Binding-site contacts:
Ligand atom OE5 contacts residue TRP988 of chain 1.A at 2.9 Å.
Ligand atom O1 contacts residue SER965 of chain 1.A at 1.6 Å.
Ligand atom N2 contacts residue GLY916 of chain 1.A at 3.0 Å (h-bond).
Ligand atom O contacts residue SER965 of chain 1.A at 2.9 Å.
Ligand atom O3 contacts residue ARG132 of chain 1.A at 3.5 Å (salt-bridge).
Ligand atom N1 contacts residue SER965 of chain 1.A at 3.1 Å (h-bond).
Ligand atom C3 contacts residue PHE1011 of chain 1.A at 3.6 Å (hydrophobic).
Ligand atom CA1 contacts residue GLY918 of chain 1.A at 3.1 Å.
Ligand atom OE4 contacts residue ASN915 of chain 1.A at 3.4 Å (h-bond).
Ligand atom NH2 contacts residue TYR609 of chain 1.A at 2.7 Å (h-bond).
Ligand atom CA1 contacts residue SER965 of chain 1.A at 3.5 Å.
Ligand atom OE4 contacts residue TYR962 of chain 1.A at 3.2 Å (h-bond).
Ligand atom CE1 contacts residue PHE1011 of chain 1.A at 3.4 Å (hydrophobic).
Ligand atom O1 contacts residue ASP966 of chain 1.A at 1.9 Å (salt-bridge).
Ligand atom N contacts residue GLY918 of chain 1.A at 2.8 Å (h-bond).
Ligand atom O3 contacts residue ARG131 of chain 1.A at 3.4 Å (salt-bridge).
Ligand atom C3 contacts residue THR995 of chain 1.A at 3.1 Å.
Ligand atom O contacts residue GLY918 of chain 1.A at 2.2 Å (h-bond).
Ligand atom NH1 contacts residue TYR609 of chain 1.A at 3.6 Å.
Ligand atom CB3 contacts residue GLY916 of chain 1.A at 3.4 Å.
Ligand atom C7 contacts residue SER965 of chain 1.A at 2.0 Å.
Ligand atom CG3 contacts residue ARG132 of chain 1.A at 3.5 Å.
Ligand atom OE4 contacts residue GLY964 of chain 1.A at 2.7 Å (h-bond).
Ligand atom O contacts residue GLY917 of chain 1.A at 2.7 Å.
Ligand atom CE1 contacts residue GLY993 of chain 1.A at 3.4 Å.
Ligand atom CZ1 contacts residue ASP936 of chain 1.B at 3.1 Å.
Ligand atom CD4 contacts residue GLY964 of chain 1.A at 3.6 Å.
Ligand atom O12 contacts residue ILE994 of chain 1.A at 3.6 Å (h-bond).
Ligand atom OXT contacts residue ARG132 of chain 1.A at 3.1 Å.
Ligand atom O contacts residue GLY916 of chain 1.A at 3.5 Å (h-bond).
Ligand atom C2 contacts residue ILE994 of chain 1.A at 3.4 Å (hydrophobic).
Ligand atom OE4 contacts residue ALA963 of chain 1.A at 3.4 Å.
Ligand atom C2 contacts residue THR995 of chain 1.A at 3.1 Å.
Ligand atom C6 contacts residue GLY918 of chain 1.A at 3.3 Å.
Ligand atom C6 contacts residue SER965 of chain 1.A at 2.5 Å.
Ligand atom O contacts residue ASP966 of chain 1.A at 3.4 Å (salt-bridge).
Ligand atom CD1 contacts residue GLY993 of chain 1.A at 3.5 Å.
Ligand atom CD6 contacts residue ARG131 of chain 1.A at 2.9 Å.
Ligand atom C8 contacts residue GLY916 of chain 1.A at 3.5 Å.
Ligand atom C7 contacts residue ASP966 of chain 1.A at 3.1 Å.

Sequence of chain 1.A:
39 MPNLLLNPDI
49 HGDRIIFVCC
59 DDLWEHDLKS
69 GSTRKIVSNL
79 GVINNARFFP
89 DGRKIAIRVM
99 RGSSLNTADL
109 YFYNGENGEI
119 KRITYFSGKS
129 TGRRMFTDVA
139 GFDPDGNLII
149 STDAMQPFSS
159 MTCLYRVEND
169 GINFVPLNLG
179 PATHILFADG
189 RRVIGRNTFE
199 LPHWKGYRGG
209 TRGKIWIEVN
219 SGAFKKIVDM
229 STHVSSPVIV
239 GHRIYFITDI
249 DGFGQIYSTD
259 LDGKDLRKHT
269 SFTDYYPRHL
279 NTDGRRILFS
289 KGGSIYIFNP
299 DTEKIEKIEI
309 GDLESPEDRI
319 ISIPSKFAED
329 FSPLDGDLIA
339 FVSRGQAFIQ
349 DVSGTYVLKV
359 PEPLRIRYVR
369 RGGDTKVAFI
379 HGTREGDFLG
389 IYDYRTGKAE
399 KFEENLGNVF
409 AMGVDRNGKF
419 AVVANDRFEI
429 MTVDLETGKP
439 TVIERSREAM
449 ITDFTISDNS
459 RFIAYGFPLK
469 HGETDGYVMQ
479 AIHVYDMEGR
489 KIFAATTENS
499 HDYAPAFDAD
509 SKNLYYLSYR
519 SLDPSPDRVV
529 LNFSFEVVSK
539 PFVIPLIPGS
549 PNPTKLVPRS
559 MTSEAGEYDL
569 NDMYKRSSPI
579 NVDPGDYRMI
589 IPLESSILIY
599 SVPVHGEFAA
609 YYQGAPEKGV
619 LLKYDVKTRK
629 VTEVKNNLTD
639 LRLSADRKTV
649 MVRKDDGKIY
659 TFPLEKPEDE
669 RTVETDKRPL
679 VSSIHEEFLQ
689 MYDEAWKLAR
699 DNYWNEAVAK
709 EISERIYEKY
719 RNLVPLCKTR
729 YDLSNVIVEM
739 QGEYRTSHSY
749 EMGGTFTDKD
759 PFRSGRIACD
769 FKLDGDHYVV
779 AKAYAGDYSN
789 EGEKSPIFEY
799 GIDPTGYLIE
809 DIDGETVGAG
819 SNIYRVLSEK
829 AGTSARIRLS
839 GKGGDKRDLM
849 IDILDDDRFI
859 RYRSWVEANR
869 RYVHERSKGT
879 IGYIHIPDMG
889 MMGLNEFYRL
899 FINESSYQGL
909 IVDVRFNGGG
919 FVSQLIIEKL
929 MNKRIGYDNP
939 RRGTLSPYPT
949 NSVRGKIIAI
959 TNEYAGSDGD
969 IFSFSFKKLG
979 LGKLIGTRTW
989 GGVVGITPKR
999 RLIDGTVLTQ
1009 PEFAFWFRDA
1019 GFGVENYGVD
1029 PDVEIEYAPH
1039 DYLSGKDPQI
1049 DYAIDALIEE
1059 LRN

Sequence of chain 1.B:
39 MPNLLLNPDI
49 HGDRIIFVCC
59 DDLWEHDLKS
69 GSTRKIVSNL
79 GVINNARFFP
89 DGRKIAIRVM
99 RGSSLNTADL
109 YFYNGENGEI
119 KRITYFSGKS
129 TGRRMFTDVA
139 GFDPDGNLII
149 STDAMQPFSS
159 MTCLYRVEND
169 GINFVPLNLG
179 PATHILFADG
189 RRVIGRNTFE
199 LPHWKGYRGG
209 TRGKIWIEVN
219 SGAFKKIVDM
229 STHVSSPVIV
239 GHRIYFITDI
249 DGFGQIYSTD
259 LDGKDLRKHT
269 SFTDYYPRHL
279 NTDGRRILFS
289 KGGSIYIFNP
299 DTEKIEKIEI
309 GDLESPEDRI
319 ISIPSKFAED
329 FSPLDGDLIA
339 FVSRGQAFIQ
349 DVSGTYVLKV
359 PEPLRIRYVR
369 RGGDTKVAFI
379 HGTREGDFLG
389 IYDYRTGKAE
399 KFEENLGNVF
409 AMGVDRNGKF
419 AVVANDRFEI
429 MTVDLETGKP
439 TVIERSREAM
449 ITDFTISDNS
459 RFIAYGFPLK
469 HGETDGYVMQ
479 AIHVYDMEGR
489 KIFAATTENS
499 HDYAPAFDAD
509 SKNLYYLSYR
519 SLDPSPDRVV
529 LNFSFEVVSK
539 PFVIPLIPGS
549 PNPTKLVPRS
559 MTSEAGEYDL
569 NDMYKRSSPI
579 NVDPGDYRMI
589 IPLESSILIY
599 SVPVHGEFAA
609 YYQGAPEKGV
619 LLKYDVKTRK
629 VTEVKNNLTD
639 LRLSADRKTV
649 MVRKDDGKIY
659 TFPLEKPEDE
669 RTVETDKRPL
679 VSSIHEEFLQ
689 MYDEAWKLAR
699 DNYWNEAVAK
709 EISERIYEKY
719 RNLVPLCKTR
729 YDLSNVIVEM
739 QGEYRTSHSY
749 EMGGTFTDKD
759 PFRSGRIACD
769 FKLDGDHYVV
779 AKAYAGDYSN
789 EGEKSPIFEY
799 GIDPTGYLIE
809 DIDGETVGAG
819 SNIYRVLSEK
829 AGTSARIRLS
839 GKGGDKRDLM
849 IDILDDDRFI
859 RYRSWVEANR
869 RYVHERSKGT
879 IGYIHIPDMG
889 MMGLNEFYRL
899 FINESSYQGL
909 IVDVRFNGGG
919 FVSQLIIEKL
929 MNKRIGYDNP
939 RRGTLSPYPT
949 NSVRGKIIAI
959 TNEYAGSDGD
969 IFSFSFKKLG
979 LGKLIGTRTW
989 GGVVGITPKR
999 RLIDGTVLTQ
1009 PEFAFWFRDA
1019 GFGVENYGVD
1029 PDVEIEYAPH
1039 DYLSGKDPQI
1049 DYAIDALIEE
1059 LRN

The protein below binds the small molecule below.
Small molecule (SMILES): N=C(N)NCCC[C@H](NC(=O)C(=O)C(CC1CCCCC1)NC(=O)OCc1ccccc1)C(=O)N[C@@H](CCC(=O)O)C(=O)N[C@@H](CC1CCCCC1)C(=O)O